Binding-site contacts:
Ligand atom C4 contacts residue PHE18 of chain 18.A at 3.4 Å (hydrophobic).
Ligand atom O3' contacts residue ALA71 of chain 5.A at 3.4 Å.
Ligand atom O2 contacts residue ARG60 of chain 18.A at 3.4 Å.
Ligand atom C2 contacts residue PHE18 of chain 18.A at 3.5 Å (hydrophobic).
Ligand atom C7 contacts residue HIS93 of chain 5.A at 3.5 Å.
Ligand atom C5 contacts residue HIS93 of chain 5.A at 3.5 Å.
Ligand atom C5 contacts residue PHE18 of chain 18.A at 3.4 Å (hydrophobic).
Ligand atom O2 contacts residue LYS21 of chain 11.A at 3.5 Å.
Ligand atom C7 contacts residue SER25 of chain 18.A at 3.4 Å.
Ligand atom O3' contacts residue SER38 of chain 5.A at 3.4 Å (h-bond).
Ligand atom C7 contacts residue LEU36 of chain 5.A at 3.4 Å (hydrophobic).
Ligand atom O2 contacts residue MET97 of chain 5.A at 3.3 Å.
Ligand atom C6 contacts residue TRP64 of chain 18.A at 3.4 Å (hydrophobic).
Ligand atom OP1 contacts residue TYR62 of chain 18.A at 2.8 Å (h-bond).
Ligand atom O4' contacts residue TRP54 of chain 18.A at 3.5 Å (h-bond).
Ligand atom O4' contacts residue ASP94 of chain 5.A at 3.3 Å (salt-bridge).
Ligand atom N3 contacts residue PHE92 of chain 5.A at 3.3 Å (h-bond).
Ligand atom C5' contacts residue TYR62 of chain 18.A at 3.2 Å (hydrophobic).
Ligand atom C1' contacts residue ASP94 of chain 5.A at 3.2 Å.
Ligand atom C1' contacts residue LEU98 of chain 5.A at 3.4 Å (hydrophobic).
Ligand atom O4' contacts residue LEU98 of chain 5.A at 3.4 Å.
Ligand atom N3 contacts residue LYS21 of chain 11.A at 3.1 Å (salt-bridge).
Ligand atom O4' contacts residue MET50 of chain 5.A at 3.5 Å.
Ligand atom O4' contacts residue HIS93 of chain 5.A at 3.6 Å.
Ligand atom O4 contacts residue SER16 of chain 18.A at 3.0 Å (h-bond).
Ligand atom OP2 contacts residue LYS107 of chain 5.A at 2.6 Å (salt-bridge).
Ligand atom O4 contacts residue LYS21 of chain 11.A at 3.4 Å (salt-bridge).
Ligand atom OP1 contacts residue LYS61 of chain 18.A at 3.0 Å.
Ligand atom N3 contacts residue ARG45 of chain 5.A at 3.5 Å (salt-bridge).
Ligand atom OP1 contacts residue HIS93 of chain 5.A at 2.6 Å (h-bond).
Ligand atom C2 contacts residue PHE12 of chain 18.A at 3.4 Å (hydrophobic).
Ligand atom O4' contacts residue TRP64 of chain 18.A at 3.4 Å (h-bond).
Ligand atom C6 contacts residue PHE18 of chain 18.A at 3.5 Å (hydrophobic).
Ligand atom C4' contacts residue ASP94 of chain 5.A at 3.6 Å.
Ligand atom O2 contacts residue PHE12 of chain 18.A at 2.9 Å.
Ligand atom OP1 contacts residue ALA71 of chain 5.A at 3.0 Å (h-bond).
Ligand atom O2 contacts residue ASP94 of chain 5.A at 3.0 Å (salt-bridge).
Ligand atom N3 contacts residue PHE18 of chain 18.A at 3.5 Å.
Ligand atom O2 contacts residue LEU69 of chain 5.A at 3.5 Å.
Ligand atom OP1 contacts residue LYS107 of chain 5.A at 2.8 Å (salt-bridge).

Sequence of chain 11.A:
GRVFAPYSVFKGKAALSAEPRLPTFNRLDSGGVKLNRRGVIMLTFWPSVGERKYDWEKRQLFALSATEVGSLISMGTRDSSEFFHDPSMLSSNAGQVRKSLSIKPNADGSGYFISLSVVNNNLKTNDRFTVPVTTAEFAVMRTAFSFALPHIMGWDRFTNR

Sequence of chain 5.A:
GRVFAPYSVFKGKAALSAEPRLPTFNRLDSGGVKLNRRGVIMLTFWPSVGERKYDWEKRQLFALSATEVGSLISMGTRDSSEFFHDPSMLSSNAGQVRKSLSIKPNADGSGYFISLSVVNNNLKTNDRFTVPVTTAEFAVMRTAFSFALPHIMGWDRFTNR

This small molecule binds to this protein.
Small molecule (SMILES): Cc1cn([C@H]2C[C@H](O[P](=O)(O)OC[C@H]3O[C@@H](n4cc(C)c(=O)[nH]c4=O)C[C@@H]3O[P](=O)(O)OC[C@H]3O[C@@H](n4cc(C)c(=O)[nH]c4=O)C[C@@H]3O[P](=O)(O)OC[C@H]3O[C@@H](n4cc(C)c(=O)[nH]c4=O)C[C@@H]3O[P](=O)(O)OC[C@H]3O[C@@H](n4cc(C)c(=O)[nH]c4=O)C[C@@H]3O[P](=O)(O)OC[C@H]3O[C@@H](n4cc(C)c(=O)[nH]c4=O)C[C@@H]3O)[C@@H](CO[P](=O)(O)O[C@H]3C[C@H](n4cc(C)c(=O)[nH]c4=O)O[C@@H]3CO[P](=O)(O)O[C@H]3C[C@H](n4cc(C)c(=O)[nH]c4=O)O[C@@H]3CO[P](=O)(O)O[C@H]3C[C@H](n4cc(C)c(=O)[nH]c4=O)O[C@@H]3COP(=O)=O)O2)c(=O)[nH]c1=O

Sequence of chain 18.A:
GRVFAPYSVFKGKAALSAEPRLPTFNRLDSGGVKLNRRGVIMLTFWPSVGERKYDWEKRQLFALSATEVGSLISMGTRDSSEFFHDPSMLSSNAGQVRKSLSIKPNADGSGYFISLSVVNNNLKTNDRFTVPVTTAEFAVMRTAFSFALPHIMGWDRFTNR